A small-molecule ligand and the protein it binds are described below.
Small molecule (SMILES): C[C@H](N)C(=O)O

Sequence of chain 1.A:
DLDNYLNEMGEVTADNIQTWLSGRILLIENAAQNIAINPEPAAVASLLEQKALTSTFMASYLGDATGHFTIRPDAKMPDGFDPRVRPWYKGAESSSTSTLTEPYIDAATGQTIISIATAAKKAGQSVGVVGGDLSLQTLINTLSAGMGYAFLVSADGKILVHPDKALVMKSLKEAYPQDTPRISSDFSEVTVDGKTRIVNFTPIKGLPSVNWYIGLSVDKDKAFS

Binding-site contacts:
Ligand atom C contacts residue ASP119 of chain 1.A at 3.9 Å.
Ligand atom CA contacts residue TYR117 of chain 1.A at 3.7 Å (hydrophobic).
Ligand atom CB contacts residue TYR74 of chain 1.A at 3.6 Å (hydrophobic).
Ligand atom N contacts residue SER128 of chain 1.A at 4.3 Å.
Ligand atom C contacts residue PHE94 of chain 1.A at 4.3 Å (hydrophobic).
Ligand atom CB contacts residue ASP119 of chain 1.A at 3.9 Å.
Ligand atom O contacts residue ASP119 of chain 1.A at 3.3 Å (salt-bridge).
Ligand atom CB contacts residue PHE82 of chain 1.A at 3.8 Å (hydrophobic).
Ligand atom N contacts residue TYR117 of chain 1.A at 3.0 Å (h-bond).
Ligand atom CA contacts residue ASP119 of chain 1.A at 3.8 Å.
Ligand atom O contacts residue TYR117 of chain 1.A at 3.6 Å.
Ligand atom OXT contacts residue PHE94 of chain 1.A at 3.4 Å.
Ligand atom N contacts residue ASP119 of chain 1.A at 3.0 Å (salt-bridge).
Ligand atom CA contacts residue TYR74 of chain 1.A at 3.6 Å (hydrophobic).
Ligand atom CA contacts residue ASP146 of chain 1.A at 3.9 Å.
Ligand atom OXT contacts residue ALA120 of chain 1.A at 4.0 Å.
Ligand atom C contacts residue ARG99 of chain 1.A at 3.5 Å.
Ligand atom C contacts residue TYR117 of chain 1.A at 3.8 Å (hydrophobic).
Ligand atom O contacts residue ALA120 of chain 1.A at 2.9 Å (h-bond).
Ligand atom N contacts residue ASP146 of chain 1.A at 2.8 Å (salt-bridge).
Ligand atom O contacts residue ILE118 of chain 1.A at 4.3 Å.
Ligand atom CB contacts residue ILE84 of chain 1.A at 4.1 Å (hydrophobic).
Ligand atom CB contacts residue ASP146 of chain 1.A at 4.0 Å.
Ligand atom O contacts residue ARG99 of chain 1.A at 2.8 Å (salt-bridge).
Ligand atom OXT contacts residue TYR117 of chain 1.A at 4.5 Å.
Ligand atom C contacts residue ALA120 of chain 1.A at 3.9 Å (hydrophobic).
Ligand atom C contacts residue TRP101 of chain 1.A at 3.6 Å (hydrophobic).
Ligand atom OXT contacts residue ARG99 of chain 1.A at 2.7 Å (salt-bridge).
Ligand atom CA contacts residue TRP101 of chain 1.A at 3.6 Å (hydrophobic).
Ligand atom N contacts residue TYR74 of chain 1.A at 3.4 Å (h-bond).
Ligand atom OXT contacts residue TRP101 of chain 1.A at 3.0 Å (h-bond).
Ligand atom N contacts residue ILE126 of chain 1.A at 3.6 Å.
Ligand atom O contacts residue ALA121 of chain 1.A at 4.4 Å.